Sequence of chain 1.D:
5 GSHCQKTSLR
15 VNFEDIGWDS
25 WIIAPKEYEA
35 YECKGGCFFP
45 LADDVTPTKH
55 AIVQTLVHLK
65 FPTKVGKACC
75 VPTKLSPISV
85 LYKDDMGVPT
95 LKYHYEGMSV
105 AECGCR

A small-molecule ligand and the protein it binds are described below.
Small molecule (SMILES): CC(=O)N[C@H]1[C@H](O[C@H]2[C@H](O)[C@@H](NC(C)=O)CO[C@@H]2CO)O[C@H](CO)[C@@H](O)[C@@H]1O

Binding-site contacts:
Ligand atom C7 contacts residue ASN113 of chain 1.B at 3.7 Å.
Ligand atom C2 contacts residue ASN113 of chain 1.B at 2.5 Å.
Ligand atom N2 contacts residue MET90 of chain 1.D at 4.4 Å.
Ligand atom C5 contacts residue ASN113 of chain 1.B at 3.6 Å.
Ligand atom O3 contacts residue MET90 of chain 1.D at 4.1 Å.
Ligand atom C4 contacts residue MET90 of chain 1.D at 4.0 Å (hydrophobic).
Ligand atom O5 contacts residue SER115 of chain 1.B at 4.2 Å.
Ligand atom C4 contacts residue ASN113 of chain 1.B at 4.3 Å.
Ligand atom N2 contacts residue ASN113 of chain 1.B at 2.9 Å (h-bond).
Ligand atom O7 contacts residue ASN113 of chain 1.B at 4.1 Å.
Ligand atom C3 contacts residue ASN113 of chain 1.B at 3.8 Å.
Ligand atom C2 contacts residue MET90 of chain 1.D at 4.1 Å (hydrophobic).
Ligand atom C3 contacts residue MET90 of chain 1.D at 4.3 Å (hydrophobic).
Ligand atom C1 contacts residue ASN113 of chain 1.B at 1.4 Å.
Ligand atom O7 contacts residue MET90 of chain 1.D at 4.2 Å.
Ligand atom C5 contacts residue SER115 of chain 1.B at 4.5 Å.
Ligand atom O6 contacts residue SER115 of chain 1.B at 3.2 Å (h-bond).
Ligand atom O6 contacts residue MET90 of chain 1.D at 4.3 Å.
Ligand atom O5 contacts residue ASN113 of chain 1.B at 2.4 Å (h-bond).
Ligand atom C8 contacts residue SER115 of chain 1.B at 4.5 Å.
Ligand atom C6 contacts residue SER115 of chain 1.B at 3.3 Å.

Sequence of chain 1.B:
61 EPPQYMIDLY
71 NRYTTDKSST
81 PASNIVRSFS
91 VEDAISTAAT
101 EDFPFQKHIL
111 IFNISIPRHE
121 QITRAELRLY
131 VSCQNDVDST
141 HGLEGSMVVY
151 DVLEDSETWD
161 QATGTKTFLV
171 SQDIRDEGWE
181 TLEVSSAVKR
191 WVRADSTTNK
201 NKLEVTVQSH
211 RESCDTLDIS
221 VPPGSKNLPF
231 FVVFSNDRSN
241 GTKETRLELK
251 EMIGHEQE